Sequence of chain 1.A:
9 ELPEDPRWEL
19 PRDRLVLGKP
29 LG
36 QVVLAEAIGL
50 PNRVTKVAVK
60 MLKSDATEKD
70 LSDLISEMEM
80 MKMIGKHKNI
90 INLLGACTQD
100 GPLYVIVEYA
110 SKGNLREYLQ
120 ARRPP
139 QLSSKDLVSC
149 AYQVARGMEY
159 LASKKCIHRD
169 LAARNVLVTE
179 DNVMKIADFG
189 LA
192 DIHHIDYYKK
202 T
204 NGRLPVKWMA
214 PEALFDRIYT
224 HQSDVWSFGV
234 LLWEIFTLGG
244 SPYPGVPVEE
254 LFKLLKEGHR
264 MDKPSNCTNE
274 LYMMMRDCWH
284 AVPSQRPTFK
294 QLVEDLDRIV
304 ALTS

This protein binds this small molecule.
Small molecule (SMILES): CCN(CC)CCCCNc1ncc2cc(-c3cc(OC)cc(OC)c3)c(NC(=O)NC(C)(C)C)nc2n1

Binding-site contacts:
Ligand atom O1 contacts residue ASP186 of chain 1.A at 3.0 Å (salt-bridge).
Ligand atom C20 contacts residue LYS59 of chain 1.A at 3.6 Å.
Ligand atom C5 contacts residue SER110 of chain 1.A at 3.3 Å.
Ligand atom C23 contacts residue VAL104 of chain 1.A at 3.6 Å (hydrophobic).
Ligand atom C7 contacts residue ALA109 of chain 1.A at 3.2 Å (hydrophobic).
Ligand atom N2 contacts residue LEU29 of chain 1.A at 3.7 Å.
Ligand atom N4 contacts residue LEU29 of chain 1.A at 3.5 Å.
Ligand atom O2 contacts residue LYS59 of chain 1.A at 2.8 Å.
Ligand atom N6 contacts residue VAL37 of chain 1.A at 3.6 Å.
Ligand atom C22 contacts residue ASP186 of chain 1.A at 3.5 Å.
Ligand atom N3 contacts residue ALA109 of chain 1.A at 2.8 Å (h-bond).
Ligand atom C10 contacts residue ALA109 of chain 1.A at 3.2 Å (hydrophobic).
Ligand atom C22 contacts residue MET80 of chain 1.A at 3.7 Å (hydrophobic).
Ligand atom C23 contacts residue LYS59 of chain 1.A at 3.5 Å.
Ligand atom C16 contacts residue VAL106 of chain 1.A at 3.8 Å (hydrophobic).
Ligand atom C7 contacts residue SER110 of chain 1.A at 3.3 Å.
Ligand atom C10 contacts residue GLU107 of chain 1.A at 3.4 Å.
Ligand atom C9 contacts residue LEU29 of chain 1.A at 3.5 Å (hydrophobic).
Ligand atom N2 contacts residue ALA109 of chain 1.A at 2.5 Å (h-bond).
Ligand atom C9 contacts residue ALA109 of chain 1.A at 3.2 Å (hydrophobic).
Ligand atom O1 contacts residue ALA185 of chain 1.A at 3.6 Å.
Ligand atom C13 contacts residue LEU175 of chain 1.A at 3.6 Å (hydrophobic).
Ligand atom C17 contacts residue ILE90 of chain 1.A at 3.7 Å (hydrophobic).
Ligand atom C23 contacts residue MET80 of chain 1.A at 3.2 Å (hydrophobic).
Ligand atom C28 contacts residue GLY30 of chain 1.A at 3.6 Å.
Ligand atom C28 contacts residue LEU29 of chain 1.A at 3.6 Å (hydrophobic).
Ligand atom C21 contacts residue VAL106 of chain 1.A at 3.5 Å (hydrophobic).
Ligand atom C27 contacts residue GLY30 of chain 1.A at 3.2 Å.
Ligand atom C18 contacts residue ASP186 of chain 1.A at 3.7 Å.
Ligand atom C11 contacts residue LEU175 of chain 1.A at 3.4 Å (hydrophobic).
Ligand atom N2 contacts residue TYR108 of chain 1.A at 3.6 Å.
Ligand atom N3 contacts residue TYR108 of chain 1.A at 3.4 Å.
Ligand atom O1 contacts residue ILE90 of chain 1.A at 3.8 Å.
Ligand atom C22 contacts residue PHE187 of chain 1.A at 3.6 Å (hydrophobic).
Ligand atom C23 contacts residue VAL106 of chain 1.A at 3.6 Å (hydrophobic).
Ligand atom C10 contacts residue ALA57 of chain 1.A at 3.8 Å (hydrophobic).
Ligand atom C12 contacts residue LEU175 of chain 1.A at 3.7 Å (hydrophobic).
Ligand atom C24 contacts residue VAL37 of chain 1.A at 3.7 Å (hydrophobic).
Ligand atom C7 contacts residue GLY112 of chain 1.A at 3.5 Å.
Ligand atom C8 contacts residue ALA109 of chain 1.A at 3.3 Å (hydrophobic).